Binding-site contacts:
Ligand atom O5 contacts residue ASN70 of chain 40.F at 2.4 Å (h-bond).
Ligand atom C7 contacts residue PRO31 of chain 40.F at 3.4 Å (hydrophobic).
Ligand atom C4 contacts residue ASN70 of chain 40.F at 4.2 Å.
Ligand atom O7 contacts residue ASN70 of chain 40.F at 3.3 Å (h-bond).
Ligand atom C2 contacts residue PRO31 of chain 40.F at 3.9 Å (hydrophobic).
Ligand atom C3 contacts residue PRO31 of chain 40.F at 4.0 Å (hydrophobic).
Ligand atom N2 contacts residue ASN70 of chain 40.F at 2.9 Å (h-bond).
Ligand atom O6 contacts residue ARG33 of chain 40.F at 3.6 Å.
Ligand atom O7 contacts residue SER71 of chain 40.F at 4.2 Å.
Ligand atom C3 contacts residue ASN70 of chain 40.F at 3.8 Å.
Ligand atom C5 contacts residue ASN70 of chain 40.F at 3.7 Å.
Ligand atom O3 contacts residue PRO31 of chain 40.F at 4.0 Å.
Ligand atom N2 contacts residue PRO31 of chain 40.F at 2.8 Å (h-bond).
Ligand atom C6 contacts residue ARG33 of chain 40.F at 4.1 Å.
Ligand atom C8 contacts residue ASN70 of chain 40.F at 3.6 Å.
Ligand atom N2 contacts residue ASN32 of chain 40.F at 4.2 Å.
Ligand atom O7 contacts residue PRO31 of chain 40.F at 3.2 Å (h-bond).
Ligand atom C1 contacts residue ASN70 of chain 40.F at 1.4 Å.
Ligand atom C7 contacts residue ASN70 of chain 40.F at 3.1 Å.
Ligand atom C2 contacts residue ASN70 of chain 40.F at 2.5 Å.
Ligand atom C5 contacts residue ARG33 of chain 40.F at 4.1 Å.
Ligand atom C1 contacts residue ARG33 of chain 40.F at 4.2 Å.

Sequence of chain 40.F:
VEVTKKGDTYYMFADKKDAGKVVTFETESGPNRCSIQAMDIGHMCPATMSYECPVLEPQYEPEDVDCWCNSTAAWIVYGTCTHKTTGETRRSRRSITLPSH

A protein and the small-molecule ligand that binds it are described below.
Small molecule (SMILES): CC(=O)N[C@@H]1[C@@H](O)[C@H](O)[C@@H](CO)O[C@H]1O